The small molecule below binds the protein below.
Small molecule (SMILES): OC[C@H]1O[C@@](CO)(O[C@H]2O[C@H](CO)[C@@H](O)[C@H](O)[C@H]2O)[C@@H](O)[C@@H]1O

Binding-site contacts:
Ligand atom C4 contacts residue HIS263 of chain 33.A at 3.7 Å.
Ligand atom O6 contacts residue ILE101 of chain 33.A at 2.1 Å (h-bond).
Ligand atom O5 contacts residue LEU103 of chain 33.A at 3.0 Å (h-bond).
Ligand atom C5 contacts residue THR102 of chain 33.A at 2.8 Å.
Ligand atom O6 contacts residue THR102 of chain 33.A at 2.4 Å.
Ligand atom C3 contacts residue ASN215 of chain 33.A at 3.5 Å.
Ligand atom C6 contacts residue LEU103 of chain 33.A at 2.7 Å (hydrophobic).
Ligand atom C6 contacts residue HIS241 of chain 33.A at 3.7 Å.
Ligand atom O6 contacts residue LEU103 of chain 33.A at 3.3 Å.
Ligand atom O6 contacts residue LEU103 of chain 33.A at 4.0 Å.
Ligand atom C1 contacts residue MET195 of chain 33.A at 3.2 Å (hydrophobic).
Ligand atom O4 contacts residue ILE101 of chain 33.A at 4.0 Å.
Ligand atom C4 contacts residue ASN215 of chain 33.A at 4.0 Å.
Ligand atom O3 contacts residue ASN215 of chain 33.A at 2.1 Å.
Ligand atom C5 contacts residue LEU103 of chain 33.A at 3.0 Å (hydrophobic).
Ligand atom C6 contacts residue ILE101 of chain 33.A at 3.2 Å (hydrophobic).
Ligand atom C4 contacts residue THR102 of chain 33.A at 3.9 Å.
Ligand atom O2 contacts residue TYR193 of chain 33.A at 3.9 Å.
Ligand atom O4 contacts residue HIS263 of chain 33.A at 2.6 Å.
Ligand atom O5 contacts residue THR102 of chain 33.A at 3.6 Å.
Ligand atom O2 contacts residue MET195 of chain 33.A at 3.6 Å.
Ligand atom C5 contacts residue HIS263 of chain 33.A at 3.9 Å.
Ligand atom O1 contacts residue GLN104 of chain 33.A at 3.9 Å.
Ligand atom O1 contacts residue MET195 of chain 33.A at 3.8 Å.
Ligand atom O3 contacts residue TYR194 of chain 33.A at 3.9 Å.
Ligand atom O3 contacts residue MET217 of chain 33.A at 2.5 Å (h-bond).
Ligand atom C5 contacts residue LEU103 of chain 33.A at 3.5 Å (hydrophobic).
Ligand atom C6 contacts residue THR102 of chain 33.A at 1.9 Å.
Ligand atom C6 contacts residue LEU103 of chain 33.A at 3.2 Å (hydrophobic).
Ligand atom O2 contacts residue ASN215 of chain 33.A at 3.5 Å.
Ligand atom O4 contacts residue THR102 of chain 33.A at 3.8 Å.
Ligand atom O1 contacts residue TYR194 of chain 33.A at 3.8 Å.
Ligand atom C3 contacts residue MET217 of chain 33.A at 3.2 Å (hydrophobic).
Ligand atom O6 contacts residue HIS241 of chain 33.A at 4.0 Å.
Ligand atom O3 contacts residue ILE101 of chain 33.A at 3.5 Å.
Ligand atom O2 contacts residue MET217 of chain 33.A at 3.3 Å (h-bond).
Ligand atom O4 contacts residue ASN215 of chain 33.A at 3.4 Å (h-bond).
Ligand atom C2 contacts residue TYR193 of chain 33.A at 3.8 Å (hydrophobic).
Ligand atom O5 contacts residue LEU103 of chain 33.A at 3.3 Å.
Ligand atom C2 contacts residue MET217 of chain 33.A at 3.5 Å (hydrophobic).

Sequence of chain 33.A:
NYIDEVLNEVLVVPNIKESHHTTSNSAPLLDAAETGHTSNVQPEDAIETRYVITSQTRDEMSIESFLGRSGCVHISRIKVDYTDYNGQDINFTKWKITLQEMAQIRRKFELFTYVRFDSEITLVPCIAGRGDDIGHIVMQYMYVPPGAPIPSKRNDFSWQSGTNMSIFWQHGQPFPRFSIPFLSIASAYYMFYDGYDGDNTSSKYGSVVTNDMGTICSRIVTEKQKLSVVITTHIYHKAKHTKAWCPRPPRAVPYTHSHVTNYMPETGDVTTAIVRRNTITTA